Sequence of chain 1.A:
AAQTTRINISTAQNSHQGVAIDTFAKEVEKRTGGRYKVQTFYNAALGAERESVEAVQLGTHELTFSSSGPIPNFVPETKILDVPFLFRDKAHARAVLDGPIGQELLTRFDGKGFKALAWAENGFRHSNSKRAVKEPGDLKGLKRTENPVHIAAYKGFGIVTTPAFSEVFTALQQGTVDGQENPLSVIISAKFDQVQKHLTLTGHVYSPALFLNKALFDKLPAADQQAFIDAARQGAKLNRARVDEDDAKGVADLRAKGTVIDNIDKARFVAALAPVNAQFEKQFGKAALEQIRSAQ

Binding-site contacts:
Ligand atom CAG contacts residue ARG170 of chain 1.A at 3.6 Å.
Ligand atom OAE contacts residue ARG149 of chain 1.A at 2.9 Å (salt-bridge).
Ligand atom OAE contacts residue VAL214 of chain 1.A at 4.4 Å.
Ligand atom OAB contacts residue SER91 of chain 1.A at 3.3 Å.
Ligand atom CAH contacts residue ASN210 of chain 1.A at 4.4 Å.
Ligand atom CAG contacts residue ARG149 of chain 1.A at 3.8 Å.
Ligand atom OAC contacts residue PHE193 of chain 1.A at 3.7 Å.
Ligand atom OAA contacts residue GLU73 of chain 1.A at 4.2 Å.
Ligand atom OAB contacts residue ASN146 of chain 1.A at 3.5 Å (h-bond).
Ligand atom OAC contacts residue ARG170 of chain 1.A at 2.8 Å (salt-bridge).
Ligand atom OAA contacts residue PHE193 of chain 1.A at 3.5 Å.
Ligand atom OAE contacts residue ASN210 of chain 1.A at 2.6 Å (h-bond).
Ligand atom CAG contacts residue PHE193 of chain 1.A at 3.8 Å (hydrophobic).
Ligand atom CAF contacts residue ASN146 of chain 1.A at 3.8 Å.
Ligand atom CAG contacts residue ASN210 of chain 1.A at 3.9 Å.
Ligand atom CAH contacts residue PHE193 of chain 1.A at 4.2 Å (hydrophobic).
Ligand atom OAB contacts residue GLN41 of chain 1.A at 2.9 Å (h-bond).
Ligand atom CAG contacts residue MSE172 of chain 1.A at 3.4 Å.
Ligand atom CAI contacts residue GLU73 of chain 1.A at 4.1 Å.
Ligand atom OAD contacts residue SER34 of chain 1.A at 3.7 Å.
Ligand atom OAE contacts residue ASN146 of chain 1.A at 2.9 Å (h-bond).
Ligand atom OAA contacts residue ARG170 of chain 1.A at 2.8 Å (salt-bridge).
Ligand atom OAD contacts residue GLU73 of chain 1.A at 3.3 Å.
Ligand atom CAF contacts residue GLN41 of chain 1.A at 3.3 Å.
Ligand atom CAI contacts residue SER91 of chain 1.A at 4.1 Å.
Ligand atom CAF contacts residue GLU73 of chain 1.A at 3.6 Å.
Ligand atom CAH contacts residue GLU73 of chain 1.A at 3.9 Å.
Ligand atom CAF contacts residue THR35 of chain 1.A at 3.8 Å.
Ligand atom OAC contacts residue ARG149 of chain 1.A at 2.9 Å (salt-bridge).
Ligand atom CAI contacts residue ARG149 of chain 1.A at 4.0 Å.
Ligand atom OAC contacts residue ASN210 of chain 1.A at 2.9 Å (h-bond).
Ligand atom OAD contacts residue PHE193 of chain 1.A at 3.7 Å.
Ligand atom CAI contacts residue ASN210 of chain 1.A at 3.8 Å.
Ligand atom OAA contacts residue MSE172 of chain 1.A at 3.5 Å.
Ligand atom OAC contacts residue MSE172 of chain 1.A at 3.7 Å.
Ligand atom OAB contacts residue GLU73 of chain 1.A at 2.7 Å (salt-bridge).
Ligand atom OAE contacts residue MSE172 of chain 1.A at 3.9 Å.
Ligand atom CAI contacts residue ASN146 of chain 1.A at 4.0 Å.
Ligand atom CAF contacts residue VAL214 of chain 1.A at 4.2 Å (hydrophobic).
Ligand atom CAI contacts residue MSE172 of chain 1.A at 3.6 Å.

The protein below binds the small molecule below.
Small molecule (SMILES): O=C(O)[C@H](O)[C@H](O)CO